Binding-site contacts:
Ligand atom C5' contacts residue PRO204 of chain 1.Q at 4.3 Å (hydrophobic).
Ligand atom C1' contacts residue VAL203 of chain 1.Q at 4.1 Å (hydrophobic).
Ligand atom C2' contacts residue PRO204 of chain 1.Q at 4.3 Å (hydrophobic).
Ligand atom C1' contacts residue ARG92 of chain 1.Q at 4.4 Å.
Ligand atom O4' contacts residue ARG92 of chain 1.Q at 4.2 Å.
Ligand atom C3' contacts residue DA1 of chain 1.PC at 2.6 Å.
Ligand atom C1' contacts residue PRO204 of chain 1.Q at 3.7 Å (hydrophobic).
Ligand atom N1 contacts residue ARG92 of chain 1.Q at 4.0 Å.
Ligand atom C4' contacts residue DA1 of chain 1.PC at 3.9 Å.
Ligand atom O5' contacts residue ASP202 of chain 1.Q at 4.4 Å.
Ligand atom C5 contacts residue PHE205 of chain 1.Q at 4.2 Å (hydrophobic).
Ligand atom C4' contacts residue VAL203 of chain 1.Q at 4.2 Å (hydrophobic).
Ligand atom O4' contacts residue PRO204 of chain 1.Q at 3.6 Å (h-bond).
Ligand atom O4' contacts residue VAL203 of chain 1.Q at 3.6 Å.
Ligand atom C4 contacts residue ARG92 of chain 1.Q at 4.4 Å.
Ligand atom C2' contacts residue DA1 of chain 1.PC at 3.3 Å.
Ligand atom C2 contacts residue ARG92 of chain 1.Q at 4.3 Å.
Ligand atom C5' contacts residue ASP202 of chain 1.Q at 4.0 Å.
Ligand atom C4' contacts residue PRO204 of chain 1.Q at 3.6 Å (hydrophobic).
Ligand atom C6 contacts residue ARG92 of chain 1.Q at 4.0 Å.
Ligand atom C5 contacts residue ARG92 of chain 1.Q at 4.3 Å.
Ligand atom O3' contacts residue DA1 of chain 1.PC at 1.6 Å.
Ligand atom C6 contacts residue PHE205 of chain 1.Q at 4.4 Å (hydrophobic).

This small molecule binds to this protein.
Small molecule (SMILES): Nc1ccn([C@H]2C[C@H](O)[C@@H](COP(=O)(O)O)O2)c(=O)n1

Sequence of chain 1.Q:
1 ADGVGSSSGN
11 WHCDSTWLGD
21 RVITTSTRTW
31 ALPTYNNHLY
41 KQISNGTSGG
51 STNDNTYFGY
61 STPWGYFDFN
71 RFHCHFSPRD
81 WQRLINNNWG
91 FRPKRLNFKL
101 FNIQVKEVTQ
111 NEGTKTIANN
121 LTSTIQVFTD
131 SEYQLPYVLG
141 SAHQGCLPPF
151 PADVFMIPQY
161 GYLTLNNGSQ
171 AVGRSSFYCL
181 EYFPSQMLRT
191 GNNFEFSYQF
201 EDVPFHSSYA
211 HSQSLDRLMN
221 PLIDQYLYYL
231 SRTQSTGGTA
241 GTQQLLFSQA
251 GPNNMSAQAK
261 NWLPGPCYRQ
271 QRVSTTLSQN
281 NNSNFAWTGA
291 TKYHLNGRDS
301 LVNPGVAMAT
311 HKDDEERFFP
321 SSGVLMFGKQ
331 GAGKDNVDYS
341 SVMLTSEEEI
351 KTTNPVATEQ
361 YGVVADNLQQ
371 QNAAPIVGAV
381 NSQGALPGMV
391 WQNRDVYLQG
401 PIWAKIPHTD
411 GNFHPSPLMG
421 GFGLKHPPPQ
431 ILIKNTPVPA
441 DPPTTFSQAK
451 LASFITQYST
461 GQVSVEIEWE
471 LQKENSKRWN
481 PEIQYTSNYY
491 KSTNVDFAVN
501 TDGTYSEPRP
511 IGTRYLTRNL